This small molecule binds to this protein.
Small molecule (SMILES): CC(=O)N[C@@H]1[C@@H](O)[C@H](O)[C@@H](CO)O[C@H]1O

Sequence of chain 1.D:
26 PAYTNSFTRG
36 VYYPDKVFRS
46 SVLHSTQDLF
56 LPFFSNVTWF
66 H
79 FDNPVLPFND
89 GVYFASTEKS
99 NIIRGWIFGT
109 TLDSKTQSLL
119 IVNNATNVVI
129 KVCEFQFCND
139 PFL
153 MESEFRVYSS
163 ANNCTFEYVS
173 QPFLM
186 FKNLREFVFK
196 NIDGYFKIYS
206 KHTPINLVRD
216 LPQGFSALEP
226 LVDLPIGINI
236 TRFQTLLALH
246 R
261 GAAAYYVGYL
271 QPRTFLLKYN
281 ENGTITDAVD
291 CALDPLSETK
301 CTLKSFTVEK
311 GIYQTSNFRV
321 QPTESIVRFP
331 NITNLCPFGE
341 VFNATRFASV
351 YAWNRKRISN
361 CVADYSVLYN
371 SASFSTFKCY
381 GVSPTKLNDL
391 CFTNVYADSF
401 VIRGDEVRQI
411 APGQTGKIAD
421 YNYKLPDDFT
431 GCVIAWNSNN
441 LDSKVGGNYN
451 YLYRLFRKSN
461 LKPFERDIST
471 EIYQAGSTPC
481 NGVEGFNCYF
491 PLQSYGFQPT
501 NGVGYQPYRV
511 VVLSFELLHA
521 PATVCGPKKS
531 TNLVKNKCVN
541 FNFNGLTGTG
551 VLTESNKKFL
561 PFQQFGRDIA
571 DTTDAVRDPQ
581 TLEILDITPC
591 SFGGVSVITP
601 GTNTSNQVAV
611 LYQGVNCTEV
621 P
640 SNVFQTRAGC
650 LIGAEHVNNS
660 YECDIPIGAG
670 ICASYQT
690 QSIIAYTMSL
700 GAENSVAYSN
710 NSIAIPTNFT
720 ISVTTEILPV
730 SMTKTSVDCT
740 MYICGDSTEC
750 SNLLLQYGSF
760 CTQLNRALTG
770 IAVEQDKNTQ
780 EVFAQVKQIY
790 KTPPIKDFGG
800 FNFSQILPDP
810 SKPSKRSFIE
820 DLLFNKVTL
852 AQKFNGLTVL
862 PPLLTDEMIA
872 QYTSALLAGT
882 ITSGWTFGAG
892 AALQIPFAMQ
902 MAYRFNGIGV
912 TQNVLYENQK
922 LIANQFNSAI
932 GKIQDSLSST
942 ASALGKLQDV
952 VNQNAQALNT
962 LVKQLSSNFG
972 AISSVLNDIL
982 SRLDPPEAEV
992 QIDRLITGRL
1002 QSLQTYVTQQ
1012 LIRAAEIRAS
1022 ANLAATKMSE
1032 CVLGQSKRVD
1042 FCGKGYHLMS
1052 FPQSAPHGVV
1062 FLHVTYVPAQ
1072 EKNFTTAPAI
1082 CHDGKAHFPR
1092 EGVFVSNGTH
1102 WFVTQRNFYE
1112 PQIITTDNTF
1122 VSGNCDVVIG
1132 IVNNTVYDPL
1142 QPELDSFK

Binding-site contacts:
Ligand atom N2 contacts residue GLN580 of chain 1.D at 3.2 Å (h-bond).
Ligand atom C7 contacts residue ASN331 of chain 1.D at 3.3 Å.
Ligand atom C8 contacts residue LEU582 of chain 1.D at 4.5 Å (hydrophobic).
Ligand atom C4 contacts residue ASN331 of chain 1.D at 4.2 Å.
Ligand atom C1 contacts residue GLN580 of chain 1.D at 4.0 Å.
Ligand atom C5 contacts residue ASN331 of chain 1.D at 3.7 Å.
Ligand atom C8 contacts residue PRO579 of chain 1.D at 4.4 Å (hydrophobic).
Ligand atom O5 contacts residue ASN331 of chain 1.D at 2.4 Å (h-bond).
Ligand atom C2 contacts residue GLN580 of chain 1.D at 4.2 Å.
Ligand atom C8 contacts residue ASN331 of chain 1.D at 4.4 Å.
Ligand atom O7 contacts residue ASN331 of chain 1.D at 3.3 Å (h-bond).
Ligand atom C2 contacts residue ASN331 of chain 1.D at 2.5 Å.
Ligand atom C8 contacts residue GLN580 of chain 1.D at 3.6 Å.
Ligand atom C1 contacts residue ASN331 of chain 1.D at 1.4 Å.
Ligand atom C3 contacts residue ASN331 of chain 1.D at 3.8 Å.
Ligand atom C7 contacts residue GLN580 of chain 1.D at 3.9 Å.
Ligand atom N2 contacts residue ASN331 of chain 1.D at 2.9 Å (h-bond).
Ligand atom C3 contacts residue GLN580 of chain 1.D at 4.2 Å.